A protein and the small-molecule ligand that binds it are described below.
Small molecule (SMILES): Clc1nc(Cl)c2[nH]cnc2n1

Binding-site contacts:
Ligand atom CL1 contacts residue ASP204 of chain 1.A at 3.3 Å.
Ligand atom C8 contacts residue MET180 of chain 1.A at 3.8 Å (hydrophobic).
Ligand atom CL1 contacts residue GLY92 of chain 1.A at 3.8 Å.
Ligand atom N3 contacts residue LEU206 of chain 1.A at 4.0 Å.
Ligand atom C5 contacts residue GLU179 of chain 1.A at 4.1 Å.
Ligand atom N3 contacts residue GLY92 of chain 1.A at 4.2 Å.
Ligand atom N1 contacts residue PHE159 of chain 1.A at 3.8 Å.
Ligand atom C8 contacts residue ILE178 of chain 1.A at 3.5 Å (hydrophobic).
Ligand atom C2 contacts residue GLY92 of chain 1.A at 3.7 Å.
Ligand atom N7 contacts residue GLU179 of chain 1.A at 3.5 Å.
Ligand atom C8 contacts residue PHE159 of chain 1.A at 3.9 Å (hydrophobic).
Ligand atom CL2 contacts residue ILE178 of chain 1.A at 3.8 Å.
Ligand atom N1 contacts residue GLY92 of chain 1.A at 3.5 Å (h-bond).
Ligand atom N9 contacts residue ILE178 of chain 1.A at 3.9 Å.
Ligand atom C6 contacts residue PHE159 of chain 1.A at 3.9 Å (hydrophobic).
Ligand atom C5 contacts residue ILE178 of chain 1.A at 3.5 Å (hydrophobic).
Ligand atom N1 contacts residue CYS91 of chain 1.A at 3.7 Å.
Ligand atom C8 contacts residue PHE158 of chain 1.A at 3.5 Å (hydrophobic).
Ligand atom CL2 contacts residue CYS91 of chain 1.A at 3.6 Å.
Ligand atom CL2 contacts residue THR90 of chain 1.A at 3.2 Å.
Ligand atom N7 contacts residue MET180 of chain 1.A at 3.5 Å.
Ligand atom C4 contacts residue ILE178 of chain 1.A at 4.1 Å (hydrophobic).
Ligand atom CL1 contacts residue SER203 of chain 1.A at 4.2 Å.
Ligand atom N7 contacts residue PHE159 of chain 1.A at 4.0 Å.
Ligand atom CL2 contacts residue IMD1 of chain 1.W at 3.1 Å.
Ligand atom N7 contacts residue ILE178 of chain 1.A at 3.7 Å.
Ligand atom C6 contacts residue ILE178 of chain 1.A at 3.6 Å (hydrophobic).
Ligand atom C2 contacts residue PHE159 of chain 1.A at 3.6 Å (hydrophobic).
Ligand atom N1 contacts residue ILE178 of chain 1.A at 4.2 Å.
Ligand atom N3 contacts residue PHE159 of chain 1.A at 3.6 Å.
Ligand atom C6 contacts residue GLY92 of chain 1.A at 3.9 Å.
Ligand atom C2 contacts residue CYS91 of chain 1.A at 4.2 Å (hydrophobic).
Ligand atom C6 contacts residue IMD1 of chain 1.W at 4.1 Å.
Ligand atom CL2 contacts residue GLU179 of chain 1.A at 3.7 Å.
Ligand atom N9 contacts residue PHE159 of chain 1.A at 3.6 Å.
Ligand atom C5 contacts residue PHE159 of chain 1.A at 3.8 Å (hydrophobic).
Ligand atom CL1 contacts residue LEU206 of chain 1.A at 3.9 Å.
Ligand atom C6 contacts residue CYS91 of chain 1.A at 4.0 Å (hydrophobic).
Ligand atom C4 contacts residue PHE159 of chain 1.A at 3.7 Å (hydrophobic).
Ligand atom N9 contacts residue PHE158 of chain 1.A at 3.9 Å.

Sequence of chain 1.A:
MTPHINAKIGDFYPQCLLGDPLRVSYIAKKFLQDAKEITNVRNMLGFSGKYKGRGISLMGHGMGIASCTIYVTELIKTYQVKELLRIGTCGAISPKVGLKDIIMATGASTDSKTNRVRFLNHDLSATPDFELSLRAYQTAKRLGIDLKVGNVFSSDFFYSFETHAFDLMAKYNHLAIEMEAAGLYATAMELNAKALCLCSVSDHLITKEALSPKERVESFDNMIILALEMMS